Binding-site contacts:
Ligand atom O2 contacts residue ARG14 of chain 1.A at 4.2 Å.
Ligand atom C4 contacts residue ASP3 of chain 1.A at 4.3 Å.
Ligand atom C3 contacts residue ARG14 of chain 1.A at 4.3 Å.
Ligand atom C1 contacts residue NAG2 of chain 1.C at 4.5 Å.
Ligand atom C5 contacts residue ASP3 of chain 1.A at 4.2 Å.
Ligand atom O5 contacts residue NAG2 of chain 1.C at 4.0 Å.
Ligand atom C2 contacts residue NAG1 of chain 1.C at 3.0 Å.
Ligand atom C3 contacts residue NAG1 of chain 1.C at 4.5 Å.
Ligand atom C1 contacts residue NAG1 of chain 1.C at 3.1 Å.
Ligand atom O2 contacts residue NAG1 of chain 1.C at 2.4 Å (h-bond).
Ligand atom C1 contacts residue ARG14 of chain 1.A at 4.0 Å.
Ligand atom O5 contacts residue NAG1 of chain 1.C at 4.3 Å.

Sequence of chain 1.A:
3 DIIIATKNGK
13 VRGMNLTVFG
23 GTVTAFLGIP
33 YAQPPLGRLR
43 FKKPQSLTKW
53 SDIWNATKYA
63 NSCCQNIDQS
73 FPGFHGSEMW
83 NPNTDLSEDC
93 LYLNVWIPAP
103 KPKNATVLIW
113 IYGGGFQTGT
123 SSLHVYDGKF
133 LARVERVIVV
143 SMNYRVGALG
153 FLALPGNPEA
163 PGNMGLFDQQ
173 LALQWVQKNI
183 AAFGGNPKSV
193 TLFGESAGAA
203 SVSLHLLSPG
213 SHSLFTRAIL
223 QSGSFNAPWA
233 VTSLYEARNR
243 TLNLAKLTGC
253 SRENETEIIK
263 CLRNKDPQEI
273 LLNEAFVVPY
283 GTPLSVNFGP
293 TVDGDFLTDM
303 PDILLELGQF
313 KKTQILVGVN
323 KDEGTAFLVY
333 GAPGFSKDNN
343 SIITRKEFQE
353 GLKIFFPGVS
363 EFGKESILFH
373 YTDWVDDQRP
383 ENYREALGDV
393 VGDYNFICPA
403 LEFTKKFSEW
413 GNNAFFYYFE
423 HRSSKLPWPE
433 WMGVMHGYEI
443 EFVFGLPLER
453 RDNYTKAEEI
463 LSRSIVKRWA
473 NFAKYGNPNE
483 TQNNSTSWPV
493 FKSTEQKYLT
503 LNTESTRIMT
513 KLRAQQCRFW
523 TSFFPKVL

A small-molecule ligand and the protein it binds are described below.
Small molecule (SMILES): C[C@@H]1O[C@H](O)[C@@H](O)[C@H](O)[C@@H]1O